Sequence of chain 60.C:
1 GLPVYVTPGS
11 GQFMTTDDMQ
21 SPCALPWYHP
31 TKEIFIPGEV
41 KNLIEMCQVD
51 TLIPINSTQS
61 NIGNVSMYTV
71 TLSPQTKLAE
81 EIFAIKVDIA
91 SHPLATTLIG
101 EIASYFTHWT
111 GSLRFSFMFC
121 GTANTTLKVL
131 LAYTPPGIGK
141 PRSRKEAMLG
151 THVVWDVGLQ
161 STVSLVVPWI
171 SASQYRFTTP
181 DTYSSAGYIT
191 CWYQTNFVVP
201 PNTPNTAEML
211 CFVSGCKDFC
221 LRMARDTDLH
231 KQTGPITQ

This protein binds this small molecule.
Small molecule (SMILES): Cc1cc(CCCOc2c(C)cc(-c3noc(C(F)(F)F)n3)cc2C)on1

Binding-site contacts:
Ligand atom C3A contacts residue PHE179 of chain 60.A at 3.4 Å (hydrophobic).
Ligand atom O1A contacts residue TYR144 of chain 60.A at 3.3 Å.
Ligand atom CM3 contacts residue ASN212 of chain 60.A at 3.6 Å.
Ligand atom C3A contacts residue TYR144 of chain 60.A at 3.7 Å (hydrophobic).
Ligand atom F3 contacts residue TYR142 of chain 60.A at 2.6 Å.
Ligand atom CM6 contacts residue TYR144 of chain 60.A at 3.6 Å (hydrophobic).
Ligand atom CM3 contacts residue TYR190 of chain 60.A at 3.7 Å (hydrophobic).
Ligand atom F3 contacts residue MET143 of chain 60.A at 3.3 Å.
Ligand atom C3 contacts residue LEU100 of chain 60.A at 3.6 Å (hydrophobic).
Ligand atom F1 contacts residue LEU217 of chain 60.A at 3.3 Å.
Ligand atom C5B contacts residue TYR144 of chain 60.A at 3.7 Å (hydrophobic).
Ligand atom N2 contacts residue LEU100 of chain 60.A at 3.8 Å.
Ligand atom CM4 contacts residue TYR142 of chain 60.A at 3.5 Å (hydrophobic).
Ligand atom F2 contacts residue TYR142 of chain 60.A at 3.6 Å.
Ligand atom F2 contacts residue PHE179 of chain 60.A at 3.6 Å.
Ligand atom O1 contacts residue LEU100 of chain 60.A at 3.7 Å.
Ligand atom C2A contacts residue PHE179 of chain 60.A at 3.5 Å (hydrophobic).
Ligand atom C1B contacts residue ILE98 of chain 60.A at 3.7 Å (hydrophobic).
Ligand atom N3A contacts residue LEU217 of chain 60.A at 3.6 Å.
Ligand atom F1 contacts residue MET124 of chain 60.A at 3.5 Å.
Ligand atom N1A contacts residue TYR144 of chain 60.A at 3.3 Å.
Ligand atom CM2 contacts residue ILE122 of chain 60.A at 3.5 Å (hydrophobic).
Ligand atom O1B contacts residue ILE98 of chain 60.A at 3.1 Å.
Ligand atom CM6 contacts residue MET214 of chain 60.A at 3.4 Å (hydrophobic).
Ligand atom N3A contacts residue PHE179 of chain 60.A at 3.2 Å.
Ligand atom C4B contacts residue LEU181 of chain 60.A at 3.8 Å (hydrophobic).
Ligand atom C4 contacts residue TYR190 of chain 60.A at 3.6 Å (hydrophobic).
Ligand atom O1 contacts residue MET214 of chain 60.A at 3.3 Å.
Ligand atom F2 contacts residue VAL168 of chain 60.A at 2.9 Å.
Ligand atom C4 contacts residue LEU100 of chain 60.A at 3.7 Å (hydrophobic).
Ligand atom CM6 contacts residue LEU184 of chain 60.A at 3.4 Å (hydrophobic).
Ligand atom C2A contacts residue TYR144 of chain 60.A at 3.6 Å (hydrophobic).
Ligand atom F3 contacts residue TYR144 of chain 60.A at 3.1 Å.
Ligand atom C1B contacts residue LEU181 of chain 60.A at 3.8 Å (hydrophobic).
Ligand atom F3 contacts residue ALA166 of chain 60.A at 3.2 Å.
Ligand atom F1 contacts residue TYR142 of chain 60.A at 3.3 Å.
Ligand atom C6B contacts residue LEU181 of chain 60.A at 3.5 Å (hydrophobic).
Ligand atom C1C contacts residue MET214 of chain 60.A at 3.5 Å (hydrophobic).
Ligand atom N1A contacts residue PHE179 of chain 60.A at 3.6 Å.
Ligand atom C5B contacts residue LEU181 of chain 60.A at 3.5 Å (hydrophobic).

Sequence of chain 60.A:
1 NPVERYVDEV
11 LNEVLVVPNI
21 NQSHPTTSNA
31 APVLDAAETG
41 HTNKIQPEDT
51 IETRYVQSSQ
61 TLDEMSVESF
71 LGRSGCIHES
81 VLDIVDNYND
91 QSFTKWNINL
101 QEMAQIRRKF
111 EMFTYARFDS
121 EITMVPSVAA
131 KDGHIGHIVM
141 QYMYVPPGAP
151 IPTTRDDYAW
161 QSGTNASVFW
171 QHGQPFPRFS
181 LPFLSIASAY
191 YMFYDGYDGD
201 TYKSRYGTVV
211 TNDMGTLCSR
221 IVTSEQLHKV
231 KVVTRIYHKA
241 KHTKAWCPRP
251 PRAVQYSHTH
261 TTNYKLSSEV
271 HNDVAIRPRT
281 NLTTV